Binding-site contacts:
Ligand atom C4 contacts residue ASN234 of chain 1.B at 4.2 Å.
Ligand atom O7 contacts residue ASN234 of chain 1.B at 3.3 Å (h-bond).
Ligand atom O5 contacts residue THR236 of chain 1.B at 4.0 Å.
Ligand atom C5 contacts residue ASN234 of chain 1.B at 3.7 Å.
Ligand atom C1 contacts residue THR236 of chain 1.B at 4.3 Å.
Ligand atom O5 contacts residue ASN234 of chain 1.B at 2.4 Å (h-bond).
Ligand atom C7 contacts residue ASN234 of chain 1.B at 3.3 Å.
Ligand atom N2 contacts residue ASN234 of chain 1.B at 3.0 Å (h-bond).
Ligand atom O5 contacts residue THR108 of chain 1.B at 3.8 Å.
Ligand atom C1 contacts residue THR108 of chain 1.B at 4.3 Å.
Ligand atom C5 contacts residue THR236 of chain 1.B at 4.1 Å.
Ligand atom C1 contacts residue ASN234 of chain 1.B at 1.4 Å.
Ligand atom C2 contacts residue ASN234 of chain 1.B at 2.5 Å.
Ligand atom C6 contacts residue THR236 of chain 1.B at 4.4 Å.
Ligand atom C3 contacts residue ASN234 of chain 1.B at 3.8 Å.

Sequence of chain 1.B:
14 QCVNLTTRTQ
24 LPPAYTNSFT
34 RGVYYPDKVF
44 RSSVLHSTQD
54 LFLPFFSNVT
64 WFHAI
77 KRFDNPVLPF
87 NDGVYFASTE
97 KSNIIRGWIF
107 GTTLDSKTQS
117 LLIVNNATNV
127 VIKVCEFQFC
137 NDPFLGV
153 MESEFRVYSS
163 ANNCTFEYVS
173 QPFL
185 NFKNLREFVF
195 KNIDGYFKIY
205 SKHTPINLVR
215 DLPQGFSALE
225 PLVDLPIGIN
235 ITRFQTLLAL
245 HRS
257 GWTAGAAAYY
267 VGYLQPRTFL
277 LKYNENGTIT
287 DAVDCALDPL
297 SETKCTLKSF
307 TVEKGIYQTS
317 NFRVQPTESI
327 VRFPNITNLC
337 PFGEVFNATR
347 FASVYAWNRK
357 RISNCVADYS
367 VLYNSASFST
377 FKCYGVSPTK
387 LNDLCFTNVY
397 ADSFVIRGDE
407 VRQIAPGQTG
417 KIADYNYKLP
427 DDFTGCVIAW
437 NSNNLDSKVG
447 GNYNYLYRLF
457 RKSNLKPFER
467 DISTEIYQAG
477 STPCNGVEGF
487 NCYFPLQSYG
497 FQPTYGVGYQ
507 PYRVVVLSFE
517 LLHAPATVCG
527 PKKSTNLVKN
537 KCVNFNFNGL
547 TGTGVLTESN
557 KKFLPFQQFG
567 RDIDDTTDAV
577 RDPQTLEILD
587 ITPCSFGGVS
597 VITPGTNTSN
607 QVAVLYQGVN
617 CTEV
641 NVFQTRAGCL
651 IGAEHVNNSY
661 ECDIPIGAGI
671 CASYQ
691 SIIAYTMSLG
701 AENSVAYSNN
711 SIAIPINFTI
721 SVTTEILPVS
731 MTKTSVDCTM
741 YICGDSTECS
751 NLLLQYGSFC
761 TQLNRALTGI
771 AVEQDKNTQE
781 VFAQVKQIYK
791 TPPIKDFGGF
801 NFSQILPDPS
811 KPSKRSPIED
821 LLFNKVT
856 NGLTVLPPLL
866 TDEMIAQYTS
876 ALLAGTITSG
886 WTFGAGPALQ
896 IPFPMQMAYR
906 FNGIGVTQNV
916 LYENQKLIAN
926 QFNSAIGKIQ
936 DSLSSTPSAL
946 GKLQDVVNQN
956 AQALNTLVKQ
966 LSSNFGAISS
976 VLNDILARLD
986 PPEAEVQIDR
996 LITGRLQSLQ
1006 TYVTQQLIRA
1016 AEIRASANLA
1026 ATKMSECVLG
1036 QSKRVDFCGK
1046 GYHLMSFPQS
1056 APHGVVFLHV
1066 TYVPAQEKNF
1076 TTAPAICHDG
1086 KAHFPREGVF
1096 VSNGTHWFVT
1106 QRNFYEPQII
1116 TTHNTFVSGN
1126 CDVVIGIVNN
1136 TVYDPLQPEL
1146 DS

A small-molecule ligand and the protein it binds are described below.
Small molecule (SMILES): CC(=O)N[C@@H]1[C@@H](O)[C@H](O)[C@@H](CO)O[C@H]1O